Sequence of chain 1.C:
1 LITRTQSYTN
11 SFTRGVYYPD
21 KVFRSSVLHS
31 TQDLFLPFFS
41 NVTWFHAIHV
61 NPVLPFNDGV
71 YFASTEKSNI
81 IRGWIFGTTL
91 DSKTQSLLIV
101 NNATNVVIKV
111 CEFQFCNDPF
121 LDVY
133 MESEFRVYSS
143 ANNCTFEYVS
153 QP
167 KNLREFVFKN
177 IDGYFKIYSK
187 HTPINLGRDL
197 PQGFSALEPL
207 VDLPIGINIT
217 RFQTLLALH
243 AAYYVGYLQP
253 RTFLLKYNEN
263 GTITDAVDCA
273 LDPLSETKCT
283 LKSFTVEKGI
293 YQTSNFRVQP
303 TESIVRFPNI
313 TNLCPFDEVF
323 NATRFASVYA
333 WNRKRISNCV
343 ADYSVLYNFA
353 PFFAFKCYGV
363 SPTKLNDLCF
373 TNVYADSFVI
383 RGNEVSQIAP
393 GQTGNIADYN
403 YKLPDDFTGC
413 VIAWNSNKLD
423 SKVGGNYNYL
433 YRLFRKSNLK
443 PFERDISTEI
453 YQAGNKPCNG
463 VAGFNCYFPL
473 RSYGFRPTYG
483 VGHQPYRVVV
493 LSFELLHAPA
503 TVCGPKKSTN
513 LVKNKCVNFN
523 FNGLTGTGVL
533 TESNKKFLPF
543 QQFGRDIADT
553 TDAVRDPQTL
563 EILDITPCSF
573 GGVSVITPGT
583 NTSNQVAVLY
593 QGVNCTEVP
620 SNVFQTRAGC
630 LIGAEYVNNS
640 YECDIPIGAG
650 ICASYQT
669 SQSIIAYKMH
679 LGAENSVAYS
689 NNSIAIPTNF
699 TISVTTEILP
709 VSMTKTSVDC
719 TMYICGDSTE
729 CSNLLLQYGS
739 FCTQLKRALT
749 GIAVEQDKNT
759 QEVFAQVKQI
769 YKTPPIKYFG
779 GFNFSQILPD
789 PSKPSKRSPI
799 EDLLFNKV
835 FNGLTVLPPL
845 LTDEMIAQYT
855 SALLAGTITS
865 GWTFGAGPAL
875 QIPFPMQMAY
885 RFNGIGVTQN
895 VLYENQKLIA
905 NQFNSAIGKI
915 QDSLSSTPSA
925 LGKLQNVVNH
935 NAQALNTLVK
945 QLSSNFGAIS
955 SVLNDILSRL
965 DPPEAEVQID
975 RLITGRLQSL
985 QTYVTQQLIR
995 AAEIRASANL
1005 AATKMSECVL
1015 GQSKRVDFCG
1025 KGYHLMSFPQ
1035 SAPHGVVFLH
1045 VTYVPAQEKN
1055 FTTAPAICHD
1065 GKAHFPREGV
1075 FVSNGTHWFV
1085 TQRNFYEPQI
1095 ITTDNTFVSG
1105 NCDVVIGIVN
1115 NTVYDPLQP

This small molecule binds to this protein.
Small molecule (SMILES): CC(=O)N[C@@H]1[C@@H](O)[C@H](O)[C@@H](CO)O[C@H]1O

Binding-site contacts:
Ligand atom O5 contacts residue TYR776 of chain 1.C at 4.4 Å.
Ligand atom O5 contacts residue ASN689 of chain 1.A at 2.4 Å (h-bond).
Ligand atom C8 contacts residue ASN689 of chain 1.A at 4.4 Å.
Ligand atom C4 contacts residue ASN689 of chain 1.A at 4.2 Å.
Ligand atom O6 contacts residue ILE774 of chain 1.C at 3.9 Å.
Ligand atom C2 contacts residue ASN689 of chain 1.A at 2.5 Å.
Ligand atom C3 contacts residue ASN689 of chain 1.A at 3.8 Å.
Ligand atom O7 contacts residue ASN689 of chain 1.A at 4.1 Å.
Ligand atom C5 contacts residue ASN689 of chain 1.A at 3.7 Å.
Ligand atom C7 contacts residue ASN689 of chain 1.A at 3.7 Å.
Ligand atom C1 contacts residue ASN689 of chain 1.A at 1.4 Å.
Ligand atom N2 contacts residue ASN689 of chain 1.A at 2.9 Å (h-bond).

Sequence of chain 1.A:
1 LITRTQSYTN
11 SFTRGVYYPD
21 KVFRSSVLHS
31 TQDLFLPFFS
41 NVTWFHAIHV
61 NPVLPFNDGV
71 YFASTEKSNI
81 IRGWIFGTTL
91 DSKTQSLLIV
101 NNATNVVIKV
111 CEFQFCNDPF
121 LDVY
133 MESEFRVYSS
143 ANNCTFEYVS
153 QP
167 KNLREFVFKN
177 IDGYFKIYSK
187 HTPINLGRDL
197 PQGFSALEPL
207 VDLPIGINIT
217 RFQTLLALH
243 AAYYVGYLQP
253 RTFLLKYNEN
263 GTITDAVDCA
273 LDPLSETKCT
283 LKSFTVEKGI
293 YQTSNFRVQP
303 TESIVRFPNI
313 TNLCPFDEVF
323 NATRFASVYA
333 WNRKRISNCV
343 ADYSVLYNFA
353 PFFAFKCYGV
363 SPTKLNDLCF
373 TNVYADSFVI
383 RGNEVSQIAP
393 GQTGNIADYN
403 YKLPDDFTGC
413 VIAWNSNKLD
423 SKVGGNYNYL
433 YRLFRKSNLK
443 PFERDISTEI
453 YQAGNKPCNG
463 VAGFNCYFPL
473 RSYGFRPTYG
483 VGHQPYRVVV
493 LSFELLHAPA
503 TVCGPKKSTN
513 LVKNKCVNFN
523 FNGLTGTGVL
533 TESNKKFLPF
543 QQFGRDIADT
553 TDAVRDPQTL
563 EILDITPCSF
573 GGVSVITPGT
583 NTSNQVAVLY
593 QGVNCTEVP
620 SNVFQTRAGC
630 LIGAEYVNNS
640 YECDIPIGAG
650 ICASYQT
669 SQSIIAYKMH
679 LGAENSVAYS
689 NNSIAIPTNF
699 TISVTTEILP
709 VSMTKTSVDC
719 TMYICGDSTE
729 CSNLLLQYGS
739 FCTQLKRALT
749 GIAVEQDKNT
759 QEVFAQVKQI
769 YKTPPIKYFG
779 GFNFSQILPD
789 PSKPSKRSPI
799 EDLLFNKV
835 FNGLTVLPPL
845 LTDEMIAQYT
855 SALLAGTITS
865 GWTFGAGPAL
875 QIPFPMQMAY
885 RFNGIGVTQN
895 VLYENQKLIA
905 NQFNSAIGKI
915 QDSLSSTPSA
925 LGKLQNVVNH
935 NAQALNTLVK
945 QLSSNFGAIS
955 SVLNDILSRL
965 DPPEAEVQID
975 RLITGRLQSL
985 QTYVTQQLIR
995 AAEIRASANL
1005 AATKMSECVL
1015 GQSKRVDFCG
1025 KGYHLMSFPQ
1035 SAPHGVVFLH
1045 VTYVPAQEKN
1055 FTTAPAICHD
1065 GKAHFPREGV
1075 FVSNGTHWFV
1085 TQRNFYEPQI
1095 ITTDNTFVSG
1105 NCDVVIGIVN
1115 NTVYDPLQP